Binding-site contacts:
Ligand atom OP2 contacts residue DA4 of chain 9.D at 3.6 Å.
Ligand atom P contacts residue DA4 of chain 9.D at 3.2 Å.
Ligand atom O5' contacts residue DA4 of chain 9.D at 4.0 Å.
Ligand atom C4' contacts residue DA4 of chain 9.D at 4.3 Å.
Ligand atom O3' contacts residue DA4 of chain 9.D at 4.2 Å.
Ligand atom C2' contacts residue DA4 of chain 9.D at 3.5 Å.
Ligand atom C5' contacts residue DA4 of chain 9.D at 4.0 Å.
Ligand atom OP1 contacts residue DA4 of chain 9.D at 2.2 Å.
Ligand atom C3' contacts residue DA4 of chain 9.D at 3.3 Å.

A protein and the small-molecule ligand that binds it are described below.
Small molecule (SMILES): Nc1ccn([C@H]2C[C@H](O)[C@@H](COP(=O)(O)O)O2)c(=O)n1